A small-molecule ligand and the protein it binds are described below.
Small molecule (SMILES): CC[C@H](C)[C@H](NC(=O)[C@H](CC(C)C)NC(=O)[C@H](CO)NC(=O)CNC(=O)[C@@H](NC(=O)[C@@H](N)[C@@H](C)O)C(C)C)C(=O)N[C@H](C=O)CCC(N)=O

Binding-site contacts:
Ligand atom O contacts residue ARG36 of chain 10.D at 3.6 Å (salt-bridge).
Ligand atom CG2 contacts residue ASP243 of chain 10.D at 3.3 Å.
Ligand atom CB contacts residue ASP243 of chain 10.D at 4.3 Å.
Ligand atom N contacts residue ASP243 of chain 10.D at 2.8 Å (salt-bridge).
Ligand atom CG2 contacts residue LEU40 of chain 10.D at 4.2 Å (hydrophobic).
Ligand atom CB contacts residue ARG29 of chain 10.D at 4.1 Å.
Ligand atom CA contacts residue ASP243 of chain 10.D at 4.3 Å.
Ligand atom C contacts residue ARG36 of chain 10.D at 3.2 Å.
Ligand atom C contacts residue ARG35 of chain 10.D at 4.4 Å.
Ligand atom CA contacts residue ARG35 of chain 10.D at 3.9 Å.
Ligand atom CD1 contacts residue LEU32 of chain 10.D at 3.8 Å (hydrophobic).
Ligand atom CG contacts residue LEU40 of chain 10.D at 4.4 Å (hydrophobic).
Ligand atom CD1 contacts residue ARG35 of chain 10.D at 4.5 Å.
Ligand atom C contacts residue ARG35 of chain 10.D at 3.6 Å.
Ligand atom CD1 contacts residue ARG29 of chain 10.D at 4.4 Å.
Ligand atom CB contacts residue PRO43 of chain 10.D at 3.8 Å (hydrophobic).
Ligand atom CG2 contacts residue PRO43 of chain 10.D at 3.9 Å (hydrophobic).
Ligand atom CB contacts residue LEU40 of chain 10.D at 4.1 Å (hydrophobic).
Ligand atom CG1 contacts residue ARG35 of chain 10.D at 4.2 Å.
Ligand atom OG contacts residue ILE25 of chain 10.D at 4.0 Å.
Ligand atom CB contacts residue ARG35 of chain 10.D at 3.5 Å.
Ligand atom CA contacts residue PRO43 of chain 10.D at 4.4 Å (hydrophobic).
Ligand atom O contacts residue ASP243 of chain 10.D at 4.1 Å.
Ligand atom C contacts residue ASP243 of chain 10.D at 3.9 Å.
Ligand atom CA contacts residue ASP243 of chain 10.D at 4.4 Å.
Ligand atom CD1 contacts residue LEU40 of chain 10.D at 3.8 Å (hydrophobic).
Ligand atom C contacts residue ASP243 of chain 10.D at 3.8 Å.
Ligand atom CD contacts residue ARG36 of chain 10.D at 4.1 Å.
Ligand atom O contacts residue ARG29 of chain 10.D at 3.8 Å.
Ligand atom CA contacts residue ASP243 of chain 10.D at 3.3 Å.
Ligand atom N contacts residue PRO43 of chain 10.D at 4.4 Å.
Ligand atom CA contacts residue ARG29 of chain 10.D at 4.0 Å.
Ligand atom O contacts residue ARG35 of chain 10.D at 3.4 Å (salt-bridge).
Ligand atom N contacts residue ASP243 of chain 10.D at 3.2 Å (salt-bridge).
Ligand atom OG contacts residue ARG29 of chain 10.D at 4.3 Å.
Ligand atom N contacts residue ARG35 of chain 10.D at 4.1 Å.
Ligand atom NE2 contacts residue ARG36 of chain 10.D at 3.9 Å.
Ligand atom O contacts residue ARG35 of chain 10.D at 3.1 Å (salt-bridge).
Ligand atom CB contacts residue ARG35 of chain 10.D at 4.1 Å.
Ligand atom OE1 contacts residue ARG36 of chain 10.D at 3.8 Å.

Sequence of chain 10.D:
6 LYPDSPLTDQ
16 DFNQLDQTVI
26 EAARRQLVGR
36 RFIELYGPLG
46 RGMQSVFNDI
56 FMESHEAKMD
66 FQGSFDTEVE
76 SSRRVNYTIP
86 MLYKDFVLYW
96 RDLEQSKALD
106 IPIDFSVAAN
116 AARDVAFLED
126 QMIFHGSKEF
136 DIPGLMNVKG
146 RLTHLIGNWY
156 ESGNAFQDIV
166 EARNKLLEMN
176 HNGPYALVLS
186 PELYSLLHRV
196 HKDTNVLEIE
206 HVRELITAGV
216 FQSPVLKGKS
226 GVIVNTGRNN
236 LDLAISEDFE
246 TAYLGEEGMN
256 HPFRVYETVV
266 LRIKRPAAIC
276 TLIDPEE